This small molecule binds to this protein.
Small molecule (SMILES): CC(=O)N[C@@H]1[C@@H](O)[C@H](O)[C@@H](CO)O[C@H]1O

Binding-site contacts:
Ligand atom O6 contacts residue ALA158 of chain 1.A at 4.4 Å.
Ligand atom N2 contacts residue ASN163 of chain 1.A at 2.9 Å (h-bond).
Ligand atom C1 contacts residue SER159 of chain 1.A at 4.5 Å.
Ligand atom C3 contacts residue ASN163 of chain 1.A at 3.8 Å.
Ligand atom C5 contacts residue SER159 of chain 1.A at 4.3 Å.
Ligand atom C1 contacts residue ALA160 of chain 1.A at 4.4 Å (hydrophobic).
Ligand atom C1 contacts residue ASN163 of chain 1.A at 1.4 Å.
Ligand atom O5 contacts residue ASN163 of chain 1.A at 2.4 Å (h-bond).
Ligand atom O6 contacts residue SER159 of chain 1.A at 3.0 Å (h-bond).
Ligand atom C4 contacts residue ASN163 of chain 1.A at 4.3 Å.
Ligand atom C7 contacts residue ASN163 of chain 1.A at 3.5 Å.
Ligand atom O7 contacts residue ASN163 of chain 1.A at 3.7 Å.
Ligand atom C2 contacts residue ASN163 of chain 1.A at 2.5 Å.
Ligand atom C5 contacts residue ASN163 of chain 1.A at 3.7 Å.
Ligand atom C6 contacts residue SER159 of chain 1.A at 4.1 Å.
Ligand atom O5 contacts residue SER159 of chain 1.A at 3.7 Å.

Sequence of chain 1.A:
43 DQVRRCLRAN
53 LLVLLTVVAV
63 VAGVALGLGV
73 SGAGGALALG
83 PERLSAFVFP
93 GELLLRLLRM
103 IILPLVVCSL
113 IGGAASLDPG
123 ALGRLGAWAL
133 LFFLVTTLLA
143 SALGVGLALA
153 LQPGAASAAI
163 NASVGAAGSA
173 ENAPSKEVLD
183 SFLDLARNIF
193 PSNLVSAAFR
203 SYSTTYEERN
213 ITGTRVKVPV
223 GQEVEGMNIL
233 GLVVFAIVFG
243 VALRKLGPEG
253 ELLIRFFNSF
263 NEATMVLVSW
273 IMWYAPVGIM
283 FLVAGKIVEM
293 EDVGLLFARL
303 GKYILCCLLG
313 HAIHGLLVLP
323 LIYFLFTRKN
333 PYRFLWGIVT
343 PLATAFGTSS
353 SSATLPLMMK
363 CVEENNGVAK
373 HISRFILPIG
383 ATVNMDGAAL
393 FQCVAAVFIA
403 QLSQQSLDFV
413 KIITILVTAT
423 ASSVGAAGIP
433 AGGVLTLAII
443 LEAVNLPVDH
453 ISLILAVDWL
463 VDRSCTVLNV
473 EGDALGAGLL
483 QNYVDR